A protein and the small-molecule ligand that binds it are described below.
Small molecule (SMILES): CC1(C)[C@H]2CC[C@]1(C)[C@H](OC(=O)c1ccc(O)cc1)C2

Binding-site contacts:
Ligand atom O contacts residue ALA47 of chain 1.B at 3.7 Å.
Ligand atom C15 contacts residue MET206 of chain 1.B at 3.2 Å (hydrophobic).
Ligand atom C10 contacts residue LEU43 of chain 1.B at 3.5 Å (hydrophobic).
Ligand atom C14 contacts residue TRP210 of chain 1.B at 3.6 Å (hydrophobic).
Ligand atom O1 contacts residue HIS203 of chain 1.B at 2.7 Å (h-bond).
Ligand atom O1 contacts residue TRP210 of chain 1.B at 4.0 Å.
Ligand atom C13 contacts residue TRP210 of chain 1.B at 3.8 Å (hydrophobic).
Ligand atom C3 contacts residue SER88 of chain 1.B at 3.9 Å.
Ligand atom C16 contacts residue ILE108 of chain 1.B at 3.7 Å (hydrophobic).
Ligand atom C12 contacts residue TRP210 of chain 1.B at 4.1 Å (hydrophobic).
Ligand atom C16 contacts residue TYR125 of chain 1.B at 3.9 Å (hydrophobic).
Ligand atom C12 contacts residue PHE40 of chain 1.B at 4.0 Å (hydrophobic).
Ligand atom C9 contacts residue ALA47 of chain 1.B at 3.7 Å (hydrophobic).
Ligand atom O2 contacts residue THR44 of chain 1.B at 2.6 Å (h-bond).
Ligand atom C8 contacts residue HIS203 of chain 1.B at 3.6 Å.
Ligand atom O contacts residue MET84 of chain 1.B at 3.4 Å (h-bond).
Ligand atom C15 contacts residue PHE85 of chain 1.B at 4.2 Å (hydrophobic).
Ligand atom C4 contacts residue PHE85 of chain 1.B at 4.0 Å (hydrophobic).
Ligand atom O2 contacts residue PHE40 of chain 1.B at 3.2 Å.
Ligand atom C14 contacts residue HIS203 of chain 1.B at 4.1 Å.
Ligand atom C10 contacts residue ALA47 of chain 1.B at 3.9 Å (hydrophobic).
Ligand atom C16 contacts residue MET121 of chain 1.B at 3.4 Å (hydrophobic).
Ligand atom C4 contacts residue MET84 of chain 1.B at 3.8 Å (hydrophobic).
Ligand atom C14 contacts residue TRP225 of chain 1.B at 4.0 Å (hydrophobic).
Ligand atom O1 contacts residue MET206 of chain 1.B at 3.9 Å.
Ligand atom C14 contacts residue ALA47 of chain 1.B at 4.0 Å (hydrophobic).
Ligand atom C10 contacts residue TRP210 of chain 1.B at 3.6 Å (hydrophobic).
Ligand atom C12 contacts residue THR44 of chain 1.B at 3.6 Å.
Ligand atom C contacts residue ILE108 of chain 1.B at 3.8 Å (hydrophobic).
Ligand atom C7 contacts residue LEU43 of chain 1.B at 3.9 Å (hydrophobic).
Ligand atom C11 contacts residue THR44 of chain 1.B at 3.5 Å.
Ligand atom C11 contacts residue PHE40 of chain 1.B at 4.1 Å (hydrophobic).
Ligand atom C11 contacts residue LEU43 of chain 1.B at 3.5 Å (hydrophobic).
Ligand atom C8 contacts residue ALA47 of chain 1.B at 4.1 Å (hydrophobic).
Ligand atom O2 contacts residue PHE217 of chain 1.B at 3.8 Å.
Ligand atom C11 contacts residue TRP210 of chain 1.B at 3.9 Å (hydrophobic).
Ligand atom C3 contacts residue MET84 of chain 1.B at 4.0 Å (hydrophobic).
Ligand atom C contacts residue LEU43 of chain 1.B at 3.5 Å (hydrophobic).
Ligand atom C14 contacts residue LEU207 of chain 1.B at 4.1 Å (hydrophobic).
Ligand atom C9 contacts residue TRP210 of chain 1.B at 3.7 Å (hydrophobic).

Sequence of chain 1.B:
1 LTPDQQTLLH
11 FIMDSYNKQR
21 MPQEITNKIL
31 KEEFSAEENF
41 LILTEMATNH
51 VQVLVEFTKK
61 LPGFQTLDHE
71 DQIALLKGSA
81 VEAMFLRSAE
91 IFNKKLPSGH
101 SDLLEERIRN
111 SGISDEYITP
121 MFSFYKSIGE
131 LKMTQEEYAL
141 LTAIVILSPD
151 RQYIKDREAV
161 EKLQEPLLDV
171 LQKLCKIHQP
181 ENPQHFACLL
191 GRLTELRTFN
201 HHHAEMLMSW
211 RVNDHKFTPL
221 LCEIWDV